Sequence of chain 1.B:
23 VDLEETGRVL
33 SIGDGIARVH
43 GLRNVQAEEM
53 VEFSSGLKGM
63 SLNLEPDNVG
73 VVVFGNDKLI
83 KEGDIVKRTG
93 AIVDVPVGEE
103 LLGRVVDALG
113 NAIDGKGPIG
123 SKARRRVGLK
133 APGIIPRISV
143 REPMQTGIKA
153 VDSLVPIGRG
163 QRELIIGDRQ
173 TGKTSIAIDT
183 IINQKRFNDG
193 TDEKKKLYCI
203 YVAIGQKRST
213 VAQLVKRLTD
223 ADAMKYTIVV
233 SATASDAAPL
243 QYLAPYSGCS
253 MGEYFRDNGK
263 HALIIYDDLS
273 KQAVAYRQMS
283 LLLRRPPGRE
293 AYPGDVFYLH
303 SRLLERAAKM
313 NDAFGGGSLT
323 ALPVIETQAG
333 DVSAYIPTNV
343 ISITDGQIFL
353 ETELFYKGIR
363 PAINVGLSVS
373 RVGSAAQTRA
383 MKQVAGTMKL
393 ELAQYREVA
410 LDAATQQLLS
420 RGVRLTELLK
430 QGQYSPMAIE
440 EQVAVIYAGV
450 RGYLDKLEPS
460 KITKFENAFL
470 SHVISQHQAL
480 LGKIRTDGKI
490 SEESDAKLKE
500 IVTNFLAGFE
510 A

Sequence of chain 1.F:
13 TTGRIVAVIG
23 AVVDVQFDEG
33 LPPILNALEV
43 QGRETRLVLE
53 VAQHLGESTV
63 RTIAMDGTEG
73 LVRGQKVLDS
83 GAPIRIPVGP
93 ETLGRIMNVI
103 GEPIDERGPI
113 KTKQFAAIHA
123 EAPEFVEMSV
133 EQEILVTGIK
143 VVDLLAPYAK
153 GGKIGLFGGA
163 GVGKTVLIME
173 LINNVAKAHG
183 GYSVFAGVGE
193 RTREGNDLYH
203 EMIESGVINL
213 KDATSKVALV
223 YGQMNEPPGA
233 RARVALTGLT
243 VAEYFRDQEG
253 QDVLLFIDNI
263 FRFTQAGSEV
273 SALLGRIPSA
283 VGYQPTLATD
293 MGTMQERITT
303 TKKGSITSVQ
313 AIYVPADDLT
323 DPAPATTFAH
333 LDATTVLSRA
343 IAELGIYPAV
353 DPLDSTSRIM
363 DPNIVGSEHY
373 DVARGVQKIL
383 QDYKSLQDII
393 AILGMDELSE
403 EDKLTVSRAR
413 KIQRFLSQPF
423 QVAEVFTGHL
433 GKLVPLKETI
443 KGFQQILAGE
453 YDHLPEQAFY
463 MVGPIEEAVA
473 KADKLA

A protein and the small-molecule ligand that binds it are described below.
Small molecule (SMILES): Nc1ncnc2c1ncn2[C@@H]1O[C@H](CO[P](=O)(O)O[P](=O)(O)NP(=O)(O)O)[C@@H](O)[C@H]1O

Binding-site contacts:
Ligand atom O2G contacts residue THR167 of chain 1.F at 3.1 Å (h-bond).
Ligand atom O2B contacts residue THR167 of chain 1.F at 2.5 Å (h-bond).
Ligand atom C6 contacts residue TYR349 of chain 1.F at 3.5 Å (hydrophobic).
Ligand atom O2A contacts residue GLY165 of chain 1.F at 3.0 Å.
Ligand atom O2A contacts residue VAL168 of chain 1.F at 2.6 Å (h-bond).
Ligand atom O2' contacts residue PHE428 of chain 1.F at 3.0 Å.
Ligand atom O1G contacts residue ARG373 of chain 1.B at 3.7 Å.
Ligand atom N3B contacts residue LYS166 of chain 1.F at 3.4 Å (salt-bridge).
Ligand atom N7 contacts residue VAL168 of chain 1.F at 3.5 Å.
Ligand atom PA contacts residue GLY165 of chain 1.F at 3.5 Å.
Ligand atom O2A contacts residue LYS166 of chain 1.F at 3.5 Å (salt-bridge).
Ligand atom N6 contacts residue VAL168 of chain 1.F at 3.1 Å.
Ligand atom O3A contacts residue GLY165 of chain 1.F at 2.9 Å (h-bond).
Ligand atom PB contacts residue LYS166 of chain 1.F at 3.6 Å.
Ligand atom C4 contacts residue TYR349 of chain 1.F at 3.4 Å (hydrophobic).
Ligand atom O3G contacts residue LYS166 of chain 1.F at 3.5 Å (salt-bridge).
Ligand atom O1G contacts residue SER344 of chain 1.B at 3.3 Å.
Ligand atom O1A contacts residue ARG373 of chain 1.B at 3.3 Å (salt-bridge).
Ligand atom O3' contacts residue PHE428 of chain 1.F at 3.5 Å.
Ligand atom O1B contacts residue GLY165 of chain 1.F at 3.2 Å (h-bond).
Ligand atom N3B contacts residue GLY163 of chain 1.F at 2.7 Å (h-bond).
Ligand atom O3G contacts residue MG1 of chain 1.IA at 3.2 Å.
Ligand atom O3' contacts residue ARG373 of chain 1.B at 3.4 Å.
Ligand atom N9 contacts residue TYR349 of chain 1.F at 3.6 Å.
Ligand atom O3A contacts residue GLY163 of chain 1.F at 3.6 Å.
Ligand atom O2B contacts residue MG1 of chain 1.IA at 2.6 Å.
Ligand atom C5 contacts residue TYR349 of chain 1.F at 3.3 Å (hydrophobic).
Ligand atom O3G contacts residue GLU192 of chain 1.F at 3.4 Å (salt-bridge).
Ligand atom O1B contacts residue THR167 of chain 1.F at 3.4 Å (h-bond).
Ligand atom PG contacts residue MG1 of chain 1.IA at 3.3 Å.
Ligand atom O2A contacts residue THR167 of chain 1.F at 3.1 Å (h-bond).
Ligand atom N3 contacts residue TYR349 of chain 1.F at 3.6 Å.
Ligand atom O1B contacts residue LYS166 of chain 1.F at 2.4 Å (salt-bridge).
Ligand atom O2G contacts residue MG1 of chain 1.IA at 2.2 Å.
Ligand atom C2 contacts residue TYR349 of chain 1.F at 3.4 Å (hydrophobic).
Ligand atom N7 contacts residue GLY165 of chain 1.F at 3.6 Å.
Ligand atom N1 contacts residue TYR349 of chain 1.F at 3.2 Å.
Ligand atom O2G contacts residue ARG193 of chain 1.F at 2.9 Å (salt-bridge).
Ligand atom O1G contacts residue ARG193 of chain 1.F at 2.7 Å (salt-bridge).
Ligand atom N6 contacts residue PHE422 of chain 1.F at 3.6 Å.